Sequence of chain 1.A:
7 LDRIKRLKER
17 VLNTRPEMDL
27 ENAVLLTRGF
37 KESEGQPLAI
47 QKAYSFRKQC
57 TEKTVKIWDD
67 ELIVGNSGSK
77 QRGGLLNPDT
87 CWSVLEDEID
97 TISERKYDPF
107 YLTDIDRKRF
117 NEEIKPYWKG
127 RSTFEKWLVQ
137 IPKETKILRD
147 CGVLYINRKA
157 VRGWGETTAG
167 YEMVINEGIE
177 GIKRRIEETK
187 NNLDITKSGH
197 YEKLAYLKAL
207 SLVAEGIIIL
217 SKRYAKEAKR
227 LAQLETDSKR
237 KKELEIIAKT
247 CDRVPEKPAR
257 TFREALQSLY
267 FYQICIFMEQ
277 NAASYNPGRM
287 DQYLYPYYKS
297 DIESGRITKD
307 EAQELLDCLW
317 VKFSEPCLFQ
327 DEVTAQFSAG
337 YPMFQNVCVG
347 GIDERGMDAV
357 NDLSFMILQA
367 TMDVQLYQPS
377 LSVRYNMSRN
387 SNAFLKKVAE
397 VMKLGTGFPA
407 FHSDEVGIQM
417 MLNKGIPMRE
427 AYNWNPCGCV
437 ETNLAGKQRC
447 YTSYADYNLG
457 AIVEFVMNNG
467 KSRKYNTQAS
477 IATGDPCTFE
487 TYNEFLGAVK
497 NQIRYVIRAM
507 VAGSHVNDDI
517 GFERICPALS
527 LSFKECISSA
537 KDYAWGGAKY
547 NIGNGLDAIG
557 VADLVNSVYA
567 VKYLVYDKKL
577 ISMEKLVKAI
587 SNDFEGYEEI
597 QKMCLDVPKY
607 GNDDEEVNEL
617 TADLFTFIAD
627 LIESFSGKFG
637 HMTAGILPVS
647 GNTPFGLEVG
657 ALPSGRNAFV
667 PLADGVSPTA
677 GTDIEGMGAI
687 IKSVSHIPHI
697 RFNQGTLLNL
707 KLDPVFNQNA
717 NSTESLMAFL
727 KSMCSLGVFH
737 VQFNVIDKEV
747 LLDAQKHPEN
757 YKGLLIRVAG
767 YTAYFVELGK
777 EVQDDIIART

Binding-site contacts:
Ligand atom N04 contacts residue VAL645 of chain 1.A at 4.0 Å.
Ligand atom C10 contacts residue LYS155 of chain 1.A at 3.8 Å.
Ligand atom C10 contacts residue ALA279 of chain 1.A at 4.1 Å (hydrophobic).
Ligand atom C09 contacts residue VAL645 of chain 1.A at 2.8 Å (hydrophobic).
Ligand atom C07 contacts residue GLU437 of chain 1.A at 3.3 Å.
Ligand atom C10 contacts residue ARG158 of chain 1.A at 2.1 Å.
Ligand atom O01 contacts residue GLY434 of chain 1.A at 4.0 Å.
Ligand atom O02 contacts residue SER334 of chain 1.A at 4.1 Å.
Ligand atom N04 contacts residue GLU162 of chain 1.A at 3.6 Å.
Ligand atom C05 contacts residue VAL645 of chain 1.A at 4.1 Å (hydrophobic).
Ligand atom C07 contacts residue SER280 of chain 1.A at 3.8 Å.
Ligand atom O03 contacts residue ARG158 of chain 1.A at 1.6 Å (salt-bridge).
Ligand atom C08 contacts residue SER449 of chain 1.A at 4.1 Å.
Ligand atom C05 contacts residue ARG158 of chain 1.A at 3.6 Å.
Ligand atom C09 contacts residue ARG154 of chain 1.A at 4.0 Å.
Ligand atom C07 contacts residue CYS435 of chain 1.A at 4.1 Å (hydrophobic).
Ligand atom O03 contacts residue ALA279 of chain 1.A at 3.2 Å.
Ligand atom C07 contacts residue GLU162 of chain 1.A at 3.9 Å.
Ligand atom C06 contacts residue ARG158 of chain 1.A at 4.1 Å.
Ligand atom C06 contacts residue GLU162 of chain 1.A at 3.7 Å.
Ligand atom C08 contacts residue GLU162 of chain 1.A at 3.5 Å.
Ligand atom C09 contacts residue LEU643 of chain 1.A at 3.9 Å (hydrophobic).
Ligand atom C10 contacts residue ARG154 of chain 1.A at 3.6 Å.
Ligand atom C08 contacts residue GLU437 of chain 1.A at 3.2 Å.
Ligand atom O02 contacts residue VAL645 of chain 1.A at 4.1 Å.
Ligand atom O01 contacts residue CYS435 of chain 1.A at 4.1 Å.
Ligand atom O03 contacts residue ARG154 of chain 1.A at 3.7 Å.
Ligand atom O01 contacts residue GLU437 of chain 1.A at 2.5 Å (salt-bridge).
Ligand atom C06 contacts residue SER280 of chain 1.A at 3.9 Å.
Ligand atom O01 contacts residue GLU162 of chain 1.A at 3.4 Å (salt-bridge).
Ligand atom C09 contacts residue SER449 of chain 1.A at 3.7 Å.
Ligand atom O02 contacts residue ARG154 of chain 1.A at 2.9 Å (salt-bridge).
Ligand atom N04 contacts residue LYS155 of chain 1.A at 3.7 Å.
Ligand atom C06 contacts residue ALA279 of chain 1.A at 4.0 Å (hydrophobic).
Ligand atom C05 contacts residue LYS155 of chain 1.A at 4.1 Å.
Ligand atom O01 contacts residue SER280 of chain 1.A at 3.0 Å (h-bond).
Ligand atom N04 contacts residue SER449 of chain 1.A at 4.0 Å.
Ligand atom C06 contacts residue LYS155 of chain 1.A at 3.8 Å.
Ligand atom O02 contacts residue ARG158 of chain 1.A at 1.9 Å (salt-bridge).
Ligand atom O03 contacts residue LYS155 of chain 1.A at 3.2 Å (salt-bridge).

This small molecule binds to this protein.
Small molecule (SMILES): CN1C[C@@H](O)C[C@H]1C(=O)O